A protein and the small-molecule ligand that binds it are described below.
Small molecule (SMILES): CC(=O)N[C@@H]1[C@@H](O)[C@H](O)[C@@H](CO)O[C@H]1O

Binding-site contacts:
Ligand atom C1 contacts residue ASN65 of chain 2.A at 1.4 Å.
Ligand atom C1 contacts residue TRP357 of chain 2.A at 4.0 Å (hydrophobic).
Ligand atom C5 contacts residue ASN65 of chain 2.A at 3.7 Å.
Ligand atom O5 contacts residue TRP357 of chain 2.A at 4.4 Å.
Ligand atom C5 contacts residue TRP357 of chain 2.A at 4.1 Å (hydrophobic).
Ligand atom C3 contacts residue ASN65 of chain 2.A at 3.9 Å.
Ligand atom N2 contacts residue TRP357 of chain 2.A at 3.2 Å (h-bond).
Ligand atom C3 contacts residue TRP357 of chain 2.A at 4.1 Å (hydrophobic).
Ligand atom O4 contacts residue TRP357 of chain 2.A at 4.2 Å.
Ligand atom N2 contacts residue ASN65 of chain 2.A at 2.9 Å (h-bond).
Ligand atom C7 contacts residue TRP357 of chain 2.A at 3.7 Å (hydrophobic).
Ligand atom C2 contacts residue ASN65 of chain 2.A at 2.5 Å.
Ligand atom C7 contacts residue ASN65 of chain 2.A at 3.5 Å.
Ligand atom C2 contacts residue TRP357 of chain 2.A at 4.2 Å (hydrophobic).
Ligand atom C4 contacts residue ASN65 of chain 2.A at 4.3 Å.
Ligand atom O7 contacts residue ASN65 of chain 2.A at 3.7 Å.
Ligand atom O5 contacts residue ASN65 of chain 2.A at 2.4 Å (h-bond).
Ligand atom C8 contacts residue TRP357 of chain 2.A at 3.1 Å (hydrophobic).

Sequence of chain 2.A:
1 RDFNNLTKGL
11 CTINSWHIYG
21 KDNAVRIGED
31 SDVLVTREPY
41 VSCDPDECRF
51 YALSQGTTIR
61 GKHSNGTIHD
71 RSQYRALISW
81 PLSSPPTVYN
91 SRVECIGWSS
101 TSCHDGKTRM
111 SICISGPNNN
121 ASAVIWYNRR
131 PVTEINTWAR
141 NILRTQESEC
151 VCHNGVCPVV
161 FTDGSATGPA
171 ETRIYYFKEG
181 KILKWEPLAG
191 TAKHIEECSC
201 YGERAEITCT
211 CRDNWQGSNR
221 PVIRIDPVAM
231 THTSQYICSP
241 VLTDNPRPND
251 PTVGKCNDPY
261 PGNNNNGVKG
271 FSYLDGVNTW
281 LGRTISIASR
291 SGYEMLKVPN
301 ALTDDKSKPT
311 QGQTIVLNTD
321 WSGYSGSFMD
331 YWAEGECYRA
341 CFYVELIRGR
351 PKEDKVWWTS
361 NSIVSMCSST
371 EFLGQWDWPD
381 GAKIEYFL